The protein below binds the small molecule below.
Small molecule (SMILES): Nc1nc2c(ncn2[C@@H]2O[C@H](CO[P](=O)(O)O[P](=O)(O)NP(=O)(O)O)[C@@H](O)[C@H]2O)c(=O)[nH]1

Sequence of chain 1.D:
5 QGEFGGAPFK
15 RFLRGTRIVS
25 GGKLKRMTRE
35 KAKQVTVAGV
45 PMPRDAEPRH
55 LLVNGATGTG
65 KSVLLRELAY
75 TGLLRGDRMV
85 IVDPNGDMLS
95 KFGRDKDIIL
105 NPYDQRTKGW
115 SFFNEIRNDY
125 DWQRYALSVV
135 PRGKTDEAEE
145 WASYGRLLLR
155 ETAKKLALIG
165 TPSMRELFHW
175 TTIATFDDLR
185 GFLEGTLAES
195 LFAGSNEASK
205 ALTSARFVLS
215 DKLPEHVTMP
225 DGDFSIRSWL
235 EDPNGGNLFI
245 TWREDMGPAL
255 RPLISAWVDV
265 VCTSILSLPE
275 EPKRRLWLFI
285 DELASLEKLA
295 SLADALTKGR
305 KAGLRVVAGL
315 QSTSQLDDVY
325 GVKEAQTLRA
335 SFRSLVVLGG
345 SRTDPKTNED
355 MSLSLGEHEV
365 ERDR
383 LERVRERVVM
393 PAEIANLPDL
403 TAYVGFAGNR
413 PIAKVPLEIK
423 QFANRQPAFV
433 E

Sequence of chain 1.A:
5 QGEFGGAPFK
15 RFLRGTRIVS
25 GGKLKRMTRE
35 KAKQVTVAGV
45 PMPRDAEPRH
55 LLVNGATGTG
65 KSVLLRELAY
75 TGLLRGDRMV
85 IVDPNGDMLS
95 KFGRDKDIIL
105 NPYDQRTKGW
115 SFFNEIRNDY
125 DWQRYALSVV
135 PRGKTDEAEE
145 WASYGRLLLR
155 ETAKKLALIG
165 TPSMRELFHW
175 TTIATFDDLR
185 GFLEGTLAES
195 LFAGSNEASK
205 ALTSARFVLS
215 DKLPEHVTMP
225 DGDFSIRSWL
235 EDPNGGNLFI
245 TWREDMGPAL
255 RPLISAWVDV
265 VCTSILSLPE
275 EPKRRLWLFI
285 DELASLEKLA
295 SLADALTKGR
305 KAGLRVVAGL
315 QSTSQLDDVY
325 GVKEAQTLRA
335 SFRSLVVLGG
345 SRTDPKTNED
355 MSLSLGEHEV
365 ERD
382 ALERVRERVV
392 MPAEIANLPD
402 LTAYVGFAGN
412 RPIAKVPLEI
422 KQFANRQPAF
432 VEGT

Binding-site contacts:
Ligand atom C5 contacts residue ALA382 of chain 1.A at 4.1 Å (hydrophobic).
Ligand atom O2G contacts residue ARG368 of chain 1.D at 3.0 Å (salt-bridge).
Ligand atom PB contacts residue ARG368 of chain 1.D at 4.1 Å.
Ligand atom N3B contacts residue ARG368 of chain 1.D at 2.9 Å (salt-bridge).
Ligand atom O6 contacts residue LEU383 of chain 1.A at 4.1 Å.
Ligand atom O2G contacts residue ARG368 of chain 1.C at 4.2 Å.
Ligand atom O6 contacts residue ALA382 of chain 1.A at 4.0 Å.
Ligand atom O2B contacts residue ARG368 of chain 1.D at 3.9 Å.
Ligand atom C8 contacts residue ALA382 of chain 1.A at 4.1 Å (hydrophobic).
Ligand atom PB contacts residue ARG368 of chain 1.C at 3.8 Å.
Ligand atom C6 contacts residue ALA382 of chain 1.A at 4.4 Å (hydrophobic).
Ligand atom O1G contacts residue ARG368 of chain 1.D at 2.8 Å (salt-bridge).
Ligand atom O2B contacts residue ARG368 of chain 1.C at 3.8 Å.
Ligand atom O1B contacts residue ARG368 of chain 1.C at 2.8 Å (salt-bridge).
Ligand atom N7 contacts residue ALA382 of chain 1.A at 3.1 Å.
Ligand atom PG contacts residue ARG368 of chain 1.D at 3.1 Å.

Sequence of chain 1.C:
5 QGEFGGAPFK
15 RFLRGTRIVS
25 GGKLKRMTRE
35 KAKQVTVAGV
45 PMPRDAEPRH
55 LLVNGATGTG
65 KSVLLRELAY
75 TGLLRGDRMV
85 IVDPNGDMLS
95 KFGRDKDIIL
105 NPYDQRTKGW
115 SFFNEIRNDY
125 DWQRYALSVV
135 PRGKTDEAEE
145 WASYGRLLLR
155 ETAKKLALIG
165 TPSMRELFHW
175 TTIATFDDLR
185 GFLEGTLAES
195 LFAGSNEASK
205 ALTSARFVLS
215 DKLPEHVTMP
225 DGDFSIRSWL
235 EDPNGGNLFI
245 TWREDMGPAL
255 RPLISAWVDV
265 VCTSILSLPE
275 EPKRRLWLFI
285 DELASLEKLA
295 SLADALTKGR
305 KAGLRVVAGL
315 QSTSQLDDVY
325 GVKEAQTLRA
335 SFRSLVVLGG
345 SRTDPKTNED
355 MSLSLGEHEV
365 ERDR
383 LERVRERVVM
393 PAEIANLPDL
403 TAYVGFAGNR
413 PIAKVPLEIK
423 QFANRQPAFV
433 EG